Binding-site contacts:
Ligand atom O contacts residue GLN173 of chain 1.F at 3.4 Å (h-bond).
Ligand atom O3 contacts residue LYS40 of chain 1.F at 3.0 Å (salt-bridge).
Ligand atom CA contacts residue ALA39 of chain 1.F at 3.6 Å (hydrophobic).
Ligand atom OXT contacts residue GLN487 of chain 1.E at 3.1 Å (h-bond).
Ligand atom CB contacts residue ALA39 of chain 1.F at 4.3 Å (hydrophobic).
Ligand atom CA contacts residue GLN173 of chain 1.F at 4.4 Å.
Ligand atom OXT contacts residue ALA39 of chain 1.F at 3.3 Å.
Ligand atom CB contacts residue GLN487 of chain 1.E at 3.8 Å.
Ligand atom CA contacts residue GLN487 of chain 1.E at 4.3 Å.
Ligand atom OXT contacts residue LYS491 of chain 1.E at 2.8 Å (salt-bridge).
Ligand atom CA contacts residue LYS40 of chain 1.F at 4.1 Å.
Ligand atom C contacts residue GLN487 of chain 1.E at 4.0 Å.
Ligand atom C contacts residue ALA39 of chain 1.F at 3.7 Å (hydrophobic).
Ligand atom O3 contacts residue GLN173 of chain 1.F at 3.7 Å.
Ligand atom OXT contacts residue GLN173 of chain 1.F at 4.2 Å.
Ligand atom CB contacts residue LYS40 of chain 1.F at 4.3 Å.
Ligand atom O contacts residue LYS491 of chain 1.E at 3.8 Å.
Ligand atom C contacts residue LYS491 of chain 1.E at 3.7 Å.
Ligand atom C contacts residue GLN173 of chain 1.F at 3.8 Å.
Ligand atom O3 contacts residue ALA39 of chain 1.F at 3.7 Å.

Sequence of chain 1.F:
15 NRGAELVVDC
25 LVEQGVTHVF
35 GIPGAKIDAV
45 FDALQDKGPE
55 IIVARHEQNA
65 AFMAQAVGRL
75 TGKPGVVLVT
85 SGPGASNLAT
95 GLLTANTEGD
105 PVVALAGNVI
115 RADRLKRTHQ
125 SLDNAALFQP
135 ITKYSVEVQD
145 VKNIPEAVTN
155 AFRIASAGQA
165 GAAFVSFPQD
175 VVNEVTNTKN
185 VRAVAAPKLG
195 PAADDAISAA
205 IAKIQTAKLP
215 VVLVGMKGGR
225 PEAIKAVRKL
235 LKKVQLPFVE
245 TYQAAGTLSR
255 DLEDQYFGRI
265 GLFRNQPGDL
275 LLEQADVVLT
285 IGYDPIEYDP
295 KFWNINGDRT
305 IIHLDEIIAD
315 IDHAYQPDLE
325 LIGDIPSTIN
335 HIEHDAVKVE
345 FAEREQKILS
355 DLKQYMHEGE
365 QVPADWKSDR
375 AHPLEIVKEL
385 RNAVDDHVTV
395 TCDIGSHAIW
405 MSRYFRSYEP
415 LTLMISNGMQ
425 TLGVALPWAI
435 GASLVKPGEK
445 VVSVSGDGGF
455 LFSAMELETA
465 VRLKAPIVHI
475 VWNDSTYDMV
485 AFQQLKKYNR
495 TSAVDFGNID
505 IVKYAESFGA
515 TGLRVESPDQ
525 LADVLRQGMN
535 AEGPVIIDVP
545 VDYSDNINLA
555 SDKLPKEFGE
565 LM

The protein below binds the small molecule below.
Small molecule (SMILES): CC(=O)C(=O)O

Sequence of chain 1.E:
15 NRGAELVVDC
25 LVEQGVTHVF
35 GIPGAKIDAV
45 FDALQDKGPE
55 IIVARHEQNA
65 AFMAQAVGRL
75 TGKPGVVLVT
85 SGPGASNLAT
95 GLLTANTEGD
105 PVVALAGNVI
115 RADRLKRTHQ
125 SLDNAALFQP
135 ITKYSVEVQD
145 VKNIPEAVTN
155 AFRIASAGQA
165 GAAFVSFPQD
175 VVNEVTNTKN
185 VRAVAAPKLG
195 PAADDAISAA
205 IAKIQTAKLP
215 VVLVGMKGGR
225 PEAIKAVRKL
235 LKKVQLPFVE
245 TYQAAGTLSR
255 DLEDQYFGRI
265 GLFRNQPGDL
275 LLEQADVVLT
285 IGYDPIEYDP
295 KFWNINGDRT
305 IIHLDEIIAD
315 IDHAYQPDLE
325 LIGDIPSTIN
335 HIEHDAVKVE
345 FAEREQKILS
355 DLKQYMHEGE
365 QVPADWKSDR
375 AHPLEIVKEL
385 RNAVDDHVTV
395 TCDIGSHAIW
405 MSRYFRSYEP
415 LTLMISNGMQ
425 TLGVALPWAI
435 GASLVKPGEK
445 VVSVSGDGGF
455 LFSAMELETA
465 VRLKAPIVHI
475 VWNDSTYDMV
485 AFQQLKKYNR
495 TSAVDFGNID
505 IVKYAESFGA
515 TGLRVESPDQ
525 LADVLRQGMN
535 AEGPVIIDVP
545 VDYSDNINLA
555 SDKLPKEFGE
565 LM